This small molecule binds to this protein.
Small molecule (SMILES): C=C1C=Cc2csc(SC)c2C1=O

Binding-site contacts:
Ligand atom O22 contacts residue LYS4 of chain 1.A at 4.3 Å.
Ligand atom C10 contacts residue LYS4 of chain 1.A at 1.4 Å.
Ligand atom C09 contacts residue LYS4 of chain 1.A at 2.5 Å.
Ligand atom C21 contacts residue LYS4 of chain 1.A at 3.8 Å.
Ligand atom C07 contacts residue LYS4 of chain 1.A at 4.4 Å.
Ligand atom C08 contacts residue ARG3 of chain 1.A at 4.4 Å.
Ligand atom C08 contacts residue LYS4 of chain 1.A at 2.9 Å.

Sequence of chain 1.A:
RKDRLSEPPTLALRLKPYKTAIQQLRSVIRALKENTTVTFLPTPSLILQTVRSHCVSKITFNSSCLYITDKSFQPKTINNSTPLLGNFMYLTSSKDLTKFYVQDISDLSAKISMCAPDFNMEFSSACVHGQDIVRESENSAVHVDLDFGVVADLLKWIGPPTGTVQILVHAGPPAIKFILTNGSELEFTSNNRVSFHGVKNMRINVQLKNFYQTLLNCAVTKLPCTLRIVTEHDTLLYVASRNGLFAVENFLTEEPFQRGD